This protein binds this small molecule.
Small molecule (SMILES): CCOC(=O)CC[C@H](C[C@@H]1CCNC1=O)NC(=O)[C@H](Cc1ccccc1)NC(=O)[C@H](CC(=O)OC(C)(C)C)NC(=O)OCc1ccccc1

Binding-site contacts:
Ligand atom C11 contacts residue GLU71 of chain 2.A at 3.6 Å.
Ligand atom C59 contacts residue ARG143 of chain 2.A at 3.7 Å.
Ligand atom O88 contacts residue ALA144 of chain 2.A at 3.5 Å.
Ligand atom O35 contacts residue GLY163 of chain 2.A at 3.1 Å.
Ligand atom C55 contacts residue VAL162 of chain 2.A at 3.0 Å (hydrophobic).
Ligand atom C37 contacts residue VAL162 of chain 2.A at 3.5 Å (hydrophobic).
Ligand atom C7 contacts residue HIS40 of chain 2.A at 3.5 Å.
Ligand atom N49 contacts residue CYS147 of chain 2.A at 3.0 Å (h-bond).
Ligand atom O88 contacts residue GLY145 of chain 2.A at 3.5 Å (h-bond).
Ligand atom C59 contacts residue CYS147 of chain 2.A at 3.2 Å (hydrophobic).
Ligand atom O66 contacts residue HIS161 of chain 2.A at 2.8 Å (h-bond).
Ligand atom O66 contacts residue ARG143 of chain 2.A at 3.5 Å (salt-bridge).
Ligand atom C57 contacts residue CYS147 of chain 2.A at 2.7 Å (hydrophobic).
Ligand atom O66 contacts residue GLY163 of chain 2.A at 3.4 Å (h-bond).
Ligand atom C11 contacts residue VAL162 of chain 2.A at 3.7 Å (hydrophobic).
Ligand atom C61 contacts residue GLY163 of chain 2.A at 3.7 Å.
Ligand atom C13 contacts residue ASN126 of chain 2.A at 3.5 Å.
Ligand atom N69 contacts residue THR142 of chain 2.A at 3.1 Å (h-bond).
Ligand atom O66 contacts residue GLY164 of chain 2.A at 3.4 Å (h-bond).
Ligand atom C9 contacts residue HIS40 of chain 2.A at 3.6 Å.
Ligand atom C65 contacts residue THR142 of chain 2.A at 3.6 Å.
Ligand atom N49 contacts residue VAL162 of chain 2.A at 3.1 Å (h-bond).
Ligand atom C65 contacts residue ARG143 of chain 2.A at 3.8 Å.
Ligand atom C63 contacts residue CYS147 of chain 2.A at 1.8 Å (hydrophobic).
Ligand atom O19 contacts residue ASN126 of chain 2.A at 3.5 Å (h-bond).
Ligand atom O19 contacts residue GLY128 of chain 2.A at 3.1 Å (h-bond).
Ligand atom C65 contacts residue GLY164 of chain 2.A at 3.4 Å.
Ligand atom C61 contacts residue GLY164 of chain 2.A at 3.5 Å.
Ligand atom C65 contacts residue GLY163 of chain 2.A at 3.7 Å.
Ligand atom N69 contacts residue ARG143 of chain 2.A at 3.6 Å.
Ligand atom C53 contacts residue HIS40 of chain 2.A at 3.8 Å.
Ligand atom C71 contacts residue GLY164 of chain 2.A at 3.8 Å.
Ligand atom O66 contacts residue THR142 of chain 2.A at 2.5 Å (h-bond).
Ligand atom C17 contacts residue GLY164 of chain 2.A at 3.8 Å.
Ligand atom C9 contacts residue PHE25 of chain 2.A at 3.4 Å (hydrophobic).
Ligand atom O15 contacts residue GLY164 of chain 2.A at 3.8 Å.
Ligand atom C11 contacts residue PRO38 of chain 2.A at 3.7 Å (hydrophobic).
Ligand atom N21 contacts residue GLY164 of chain 2.A at 2.9 Å (h-bond).
Ligand atom O35 contacts residue GLY164 of chain 2.A at 3.1 Å (h-bond).
Ligand atom C82 contacts residue CYS147 of chain 2.A at 2.8 Å (hydrophobic).

Sequence of chain 2.A:
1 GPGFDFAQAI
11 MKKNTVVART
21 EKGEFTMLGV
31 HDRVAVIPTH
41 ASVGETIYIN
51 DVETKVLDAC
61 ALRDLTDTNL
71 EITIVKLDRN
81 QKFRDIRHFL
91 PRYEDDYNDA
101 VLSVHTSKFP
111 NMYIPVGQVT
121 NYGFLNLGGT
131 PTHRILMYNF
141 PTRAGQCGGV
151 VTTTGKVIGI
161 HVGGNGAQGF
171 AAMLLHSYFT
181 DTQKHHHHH